A small-molecule ligand and the protein it binds are described below.
Small molecule (SMILES): CC(=O)N[C@@H]1[C@@H](O)[C@H](O)[C@@H](CO)O[C@H]1O

Binding-site contacts:
Ligand atom O5 contacts residue ASN602 of chain 1.A at 2.3 Å (h-bond).
Ligand atom C8 contacts residue GLN630 of chain 1.A at 4.4 Å.
Ligand atom C4 contacts residue ASN602 of chain 1.A at 4.2 Å.
Ligand atom O7 contacts residue ASN602 of chain 1.A at 2.6 Å (h-bond).
Ligand atom C5 contacts residue ASN602 of chain 1.A at 3.5 Å.
Ligand atom N2 contacts residue ASN602 of chain 1.A at 2.9 Å (h-bond).
Ligand atom C3 contacts residue ASN602 of chain 1.A at 3.8 Å.
Ligand atom C2 contacts residue ASN602 of chain 1.A at 2.5 Å.
Ligand atom C7 contacts residue ASN602 of chain 1.A at 3.0 Å.
Ligand atom O5 contacts residue THR604 of chain 1.A at 4.0 Å.
Ligand atom C1 contacts residue ASN602 of chain 1.A at 1.4 Å.
Ligand atom C1 contacts residue THR604 of chain 1.A at 4.4 Å.
Ligand atom C8 contacts residue ASN602 of chain 1.A at 4.2 Å.

Sequence of chain 1.A:
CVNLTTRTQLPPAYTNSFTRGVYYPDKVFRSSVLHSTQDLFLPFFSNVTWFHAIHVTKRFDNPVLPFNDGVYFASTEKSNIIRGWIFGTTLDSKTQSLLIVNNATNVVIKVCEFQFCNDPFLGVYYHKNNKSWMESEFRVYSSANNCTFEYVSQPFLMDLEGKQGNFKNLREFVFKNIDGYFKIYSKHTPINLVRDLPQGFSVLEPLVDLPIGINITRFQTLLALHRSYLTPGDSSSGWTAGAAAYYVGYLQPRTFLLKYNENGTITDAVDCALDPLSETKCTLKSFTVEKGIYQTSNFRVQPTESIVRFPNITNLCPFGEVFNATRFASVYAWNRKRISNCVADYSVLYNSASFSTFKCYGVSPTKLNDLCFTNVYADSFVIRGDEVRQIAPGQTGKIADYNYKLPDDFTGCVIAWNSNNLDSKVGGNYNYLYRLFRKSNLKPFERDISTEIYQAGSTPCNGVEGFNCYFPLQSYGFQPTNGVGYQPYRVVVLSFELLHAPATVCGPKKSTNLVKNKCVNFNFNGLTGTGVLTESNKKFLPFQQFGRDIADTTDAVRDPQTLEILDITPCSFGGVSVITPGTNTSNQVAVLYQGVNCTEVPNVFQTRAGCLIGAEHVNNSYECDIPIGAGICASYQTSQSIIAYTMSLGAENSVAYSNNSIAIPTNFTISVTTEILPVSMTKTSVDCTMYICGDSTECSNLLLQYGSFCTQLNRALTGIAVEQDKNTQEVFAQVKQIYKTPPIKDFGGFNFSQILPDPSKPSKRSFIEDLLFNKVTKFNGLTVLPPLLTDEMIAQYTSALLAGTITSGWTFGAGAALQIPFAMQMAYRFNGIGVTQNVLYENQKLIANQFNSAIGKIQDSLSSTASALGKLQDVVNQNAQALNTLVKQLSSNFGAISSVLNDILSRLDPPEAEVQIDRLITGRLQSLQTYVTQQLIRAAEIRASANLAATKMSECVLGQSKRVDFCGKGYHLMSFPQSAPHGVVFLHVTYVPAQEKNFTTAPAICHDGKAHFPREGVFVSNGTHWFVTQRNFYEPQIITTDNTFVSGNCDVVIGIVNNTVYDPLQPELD